Sequence of chain 58.B:
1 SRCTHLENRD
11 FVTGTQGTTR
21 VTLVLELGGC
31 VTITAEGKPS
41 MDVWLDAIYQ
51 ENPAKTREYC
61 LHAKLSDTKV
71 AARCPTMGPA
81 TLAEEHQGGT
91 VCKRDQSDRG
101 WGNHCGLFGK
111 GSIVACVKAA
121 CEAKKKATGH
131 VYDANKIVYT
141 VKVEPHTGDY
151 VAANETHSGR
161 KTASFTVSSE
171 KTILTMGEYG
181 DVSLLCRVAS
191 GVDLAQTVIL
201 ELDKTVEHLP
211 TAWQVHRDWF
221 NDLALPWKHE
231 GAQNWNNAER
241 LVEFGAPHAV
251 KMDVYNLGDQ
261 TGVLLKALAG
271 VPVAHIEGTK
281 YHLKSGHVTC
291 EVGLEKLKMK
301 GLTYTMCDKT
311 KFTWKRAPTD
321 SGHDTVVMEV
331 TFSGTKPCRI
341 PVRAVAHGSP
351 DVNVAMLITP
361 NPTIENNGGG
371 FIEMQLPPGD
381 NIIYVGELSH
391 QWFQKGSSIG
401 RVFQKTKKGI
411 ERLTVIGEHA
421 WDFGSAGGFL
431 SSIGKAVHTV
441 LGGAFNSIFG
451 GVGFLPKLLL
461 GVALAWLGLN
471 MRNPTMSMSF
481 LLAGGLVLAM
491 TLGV

Sequence of chain 58.A:
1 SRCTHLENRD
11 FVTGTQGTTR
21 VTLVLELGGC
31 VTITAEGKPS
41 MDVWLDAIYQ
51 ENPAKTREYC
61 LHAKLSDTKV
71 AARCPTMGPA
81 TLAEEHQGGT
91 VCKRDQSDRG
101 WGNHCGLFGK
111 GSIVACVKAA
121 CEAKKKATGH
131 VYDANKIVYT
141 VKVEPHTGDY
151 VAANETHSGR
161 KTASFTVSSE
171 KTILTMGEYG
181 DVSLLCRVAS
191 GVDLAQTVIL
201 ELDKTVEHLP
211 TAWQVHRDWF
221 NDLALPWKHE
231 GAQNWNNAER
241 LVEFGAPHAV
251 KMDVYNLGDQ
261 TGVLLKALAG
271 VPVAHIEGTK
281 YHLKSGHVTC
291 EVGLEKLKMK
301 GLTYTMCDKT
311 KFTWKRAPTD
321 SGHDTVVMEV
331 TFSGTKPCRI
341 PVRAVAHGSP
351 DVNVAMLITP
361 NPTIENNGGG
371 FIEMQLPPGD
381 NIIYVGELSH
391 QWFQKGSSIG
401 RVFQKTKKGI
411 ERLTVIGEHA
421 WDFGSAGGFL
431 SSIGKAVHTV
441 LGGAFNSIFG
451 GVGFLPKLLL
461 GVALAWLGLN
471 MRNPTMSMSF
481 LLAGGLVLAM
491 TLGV

Binding-site contacts:
Ligand atom C8 contacts residue ASN154 of chain 58.A at 3.7 Å.
Ligand atom C5 contacts residue HIS104 of chain 58.B at 3.2 Å.
Ligand atom C1 contacts residue ASN154 of chain 58.A at 1.4 Å.
Ligand atom C4 contacts residue HIS104 of chain 58.B at 4.5 Å.
Ligand atom C2 contacts residue ASN154 of chain 58.A at 2.4 Å.
Ligand atom C4 contacts residue ASN154 of chain 58.A at 4.2 Å.
Ligand atom O5 contacts residue HIS104 of chain 58.B at 3.1 Å.
Ligand atom C5 contacts residue ASN154 of chain 58.A at 3.6 Å.
Ligand atom O5 contacts residue ASN154 of chain 58.A at 2.3 Å (h-bond).
Ligand atom C3 contacts residue ASN154 of chain 58.A at 3.8 Å.
Ligand atom C8 contacts residue HIS104 of chain 58.B at 4.5 Å.
Ligand atom C6 contacts residue HIS104 of chain 58.B at 3.5 Å.
Ligand atom C7 contacts residue ASN154 of chain 58.A at 3.4 Å.
Ligand atom O7 contacts residue ASN154 of chain 58.A at 3.4 Å (h-bond).
Ligand atom N2 contacts residue ASN154 of chain 58.A at 2.9 Å (h-bond).
Ligand atom C1 contacts residue HIS104 of chain 58.B at 3.7 Å.
Ligand atom C6 contacts residue VAL250 of chain 58.B at 4.3 Å (hydrophobic).

This protein binds this small molecule.
Small molecule (SMILES): CC(=O)N[C@H]1[C@H](O[C@H]2[C@H](O)[C@@H](NC(C)=O)CO[C@@H]2CO[C@@H]2O[C@@H](C)[C@@H](O)[C@@H](O)[C@@H]2O)O[C@H](CO)[C@@H](O)[C@@H]1O